Sequence of chain 1.B:
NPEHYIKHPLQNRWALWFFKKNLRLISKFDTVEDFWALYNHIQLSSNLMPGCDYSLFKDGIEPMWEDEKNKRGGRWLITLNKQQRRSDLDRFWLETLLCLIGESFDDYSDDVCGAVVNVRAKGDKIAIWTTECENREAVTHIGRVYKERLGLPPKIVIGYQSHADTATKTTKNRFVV

Binding-site contacts:
Ligand atom CAV contacts residue TRP56 of chain 1.A at 3.5 Å (hydrophobic).
Ligand atom CAV contacts residue TRP102 of chain 1.A at 3.5 Å (hydrophobic).
Ligand atom OAC contacts residue TRP102 of chain 1.A at 2.8 Å (h-bond).
Ligand atom CAM contacts residue TRP102 of chain 1.A at 3.8 Å (hydrophobic).
Ligand atom C1' contacts residue TRP56 of chain 1.A at 3.5 Å (hydrophobic).
Ligand atom OAL contacts residue ARG157 of chain 1.A at 2.9 Å (salt-bridge).
Ligand atom NAP contacts residue TRP56 of chain 1.A at 3.6 Å.
Ligand atom OAF contacts residue ARG157 of chain 1.A at 3.7 Å.
Ligand atom CAU contacts residue TRP56 of chain 1.A at 3.7 Å (hydrophobic).
Ligand atom CAU contacts residue GLU103 of chain 1.A at 3.3 Å.
Ligand atom OAI contacts residue GLY208 of chain 1.A at 3.0 Å (h-bond).
Ligand atom NBD contacts residue TRP102 of chain 1.A at 3.7 Å.
Ligand atom OAC contacts residue GLU103 of chain 1.A at 3.7 Å.
Ligand atom CAX contacts residue TRP102 of chain 1.A at 3.8 Å (hydrophobic).
Ligand atom PBG contacts residue LYS162 of chain 1.A at 3.4 Å.
Ligand atom OAI contacts residue LYS162 of chain 1.A at 3.5 Å (salt-bridge).
Ligand atom O4' contacts residue TRP56 of chain 1.A at 3.1 Å.
Ligand atom CAU contacts residue GLU103 of chain 1.B at 3.7 Å.
Ligand atom NAB contacts residue GLU103 of chain 1.A at 2.5 Å (salt-bridge).
Ligand atom NBC contacts residue TRP56 of chain 1.A at 3.5 Å (h-bond).
Ligand atom OAC contacts residue MET101 of chain 1.A at 3.1 Å.
Ligand atom CAX contacts residue TRP56 of chain 1.A at 3.5 Å (hydrophobic).
Ligand atom NAB contacts residue GLU103 of chain 1.B at 2.6 Å (salt-bridge).
Ligand atom OAF contacts residue LYS162 of chain 1.A at 2.5 Å (salt-bridge).
Ligand atom OAC contacts residue TRP56 of chain 1.A at 3.6 Å.
Ligand atom CAW contacts residue TRP102 of chain 1.A at 3.7 Å (hydrophobic).
Ligand atom NBD contacts residue TRP56 of chain 1.A at 3.5 Å.
Ligand atom OAJ contacts residue SER207 of chain 1.A at 3.6 Å.
Ligand atom CAN contacts residue TRP56 of chain 1.A at 3.5 Å (hydrophobic).
Ligand atom CAM contacts residue GLU103 of chain 1.B at 3.4 Å.
Ligand atom NAP contacts residue TRP102 of chain 1.A at 3.5 Å.
Ligand atom NAP contacts residue GLU103 of chain 1.A at 2.9 Å (salt-bridge).
Ligand atom PBG contacts residue ARG157 of chain 1.A at 3.8 Å.
Ligand atom CAA contacts residue TRP56 of chain 1.A at 3.8 Å (hydrophobic).
Ligand atom OAT contacts residue LYS162 of chain 1.A at 3.2 Å (salt-bridge).
Ligand atom O2' contacts residue GLU103 of chain 1.B at 3.3 Å.
Ligand atom CAV contacts residue GLU103 of chain 1.A at 3.8 Å.
Ligand atom OAE contacts residue ARG157 of chain 1.A at 2.7 Å (salt-bridge).
Ligand atom CAW contacts residue TRP56 of chain 1.A at 3.6 Å (hydrophobic).
Ligand atom CAM contacts residue TRP56 of chain 1.A at 3.7 Å (hydrophobic).

Sequence of chain 1.A:
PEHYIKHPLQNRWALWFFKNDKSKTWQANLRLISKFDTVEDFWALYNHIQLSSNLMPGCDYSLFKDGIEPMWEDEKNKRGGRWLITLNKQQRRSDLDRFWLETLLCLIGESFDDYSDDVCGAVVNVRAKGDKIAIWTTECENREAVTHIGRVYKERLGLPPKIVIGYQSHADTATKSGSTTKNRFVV

This protein binds this small molecule.
Small molecule (SMILES): C[n+]1cn([C@@H]2O[C@H](CO[P](=O)(O)O[P](=O)(O)OP(=O)(O)O)[C@@H](O)[C@H]2O)c2cc(N)[nH]c(=O)c21